Sequence of chain 1.A:
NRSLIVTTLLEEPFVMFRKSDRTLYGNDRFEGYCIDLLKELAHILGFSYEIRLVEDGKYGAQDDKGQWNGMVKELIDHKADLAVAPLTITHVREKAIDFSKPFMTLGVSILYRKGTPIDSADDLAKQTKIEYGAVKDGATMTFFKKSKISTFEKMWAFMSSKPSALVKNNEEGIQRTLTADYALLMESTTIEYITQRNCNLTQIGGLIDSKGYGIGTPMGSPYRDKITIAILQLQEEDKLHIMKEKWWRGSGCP

A protein and the small-molecule ligand that binds it are described below.
Small molecule (SMILES): CNC(=O)CC[C@H](C[C@H](N)C(=O)O)C(=O)O

Binding-site contacts:
Ligand atom C contacts residue ALA143 of chain 1.A at 3.5 Å (hydrophobic).
Ligand atom OAG contacts residue THR144 of chain 1.A at 3.4 Å (h-bond).
Ligand atom CAA contacts residue TYR217 of chain 1.A at 3.3 Å (hydrophobic).
Ligand atom N contacts residue THR92 of chain 1.A at 2.5 Å (h-bond).
Ligand atom CD1 contacts residue TYR63 of chain 1.A at 3.8 Å (hydrophobic).
Ligand atom CD2 contacts residue THR144 of chain 1.A at 3.6 Å.
Ligand atom OAG contacts residue ALA143 of chain 1.A at 3.3 Å (h-bond).
Ligand atom O contacts residue TYR63 of chain 1.A at 3.3 Å.
Ligand atom O contacts residue ARG97 of chain 1.A at 2.9 Å (salt-bridge).
Ligand atom OXT contacts residue TYR63 of chain 1.A at 3.6 Å.
Ligand atom NAK contacts residue TYR63 of chain 1.A at 3.1 Å (h-bond).
Ligand atom CAA contacts residue PRO90 of chain 1.A at 3.6 Å (hydrophobic).
Ligand atom CAH contacts residue ASN174 of chain 1.A at 3.4 Å.
Ligand atom C contacts residue ARG97 of chain 1.A at 3.5 Å.
Ligand atom C contacts residue THR92 of chain 1.A at 3.6 Å.
Ligand atom CAN contacts residue TYR63 of chain 1.A at 3.8 Å (hydrophobic).
Ligand atom OXT contacts residue LEU91 of chain 1.A at 3.6 Å.
Ligand atom N contacts residue TYR217 of chain 1.A at 3.6 Å.
Ligand atom CAN contacts residue ASN174 of chain 1.A at 3.1 Å.
Ligand atom OAE contacts residue ASN174 of chain 1.A at 3.0 Å (h-bond).
Ligand atom CAH contacts residue GLU15 of chain 1.A at 3.2 Å.
Ligand atom OAG contacts residue GLY142 of chain 1.A at 3.5 Å.
Ligand atom CA contacts residue THR92 of chain 1.A at 3.4 Å.
Ligand atom CG contacts residue GLU191 of chain 1.A at 3.7 Å.
Ligand atom OAE contacts residue THR194 of chain 1.A at 3.7 Å.
Ligand atom N contacts residue PRO90 of chain 1.A at 3.0 Å (h-bond).
Ligand atom N contacts residue GLU191 of chain 1.A at 2.9 Å (salt-bridge).
Ligand atom OAD contacts residue GLU191 of chain 1.A at 3.3 Å.
Ligand atom OXT contacts residue PRO90 of chain 1.A at 3.8 Å.
Ligand atom OXT contacts residue THR92 of chain 1.A at 2.7 Å (h-bond).
Ligand atom CAA contacts residue THR194 of chain 1.A at 3.2 Å.
Ligand atom CA contacts residue GLU191 of chain 1.A at 3.7 Å.
Ligand atom O contacts residue ALA143 of chain 1.A at 2.7 Å (h-bond).
Ligand atom O contacts residue GLY142 of chain 1.A at 3.2 Å.
Ligand atom OAD contacts residue THR144 of chain 1.A at 2.8 Å (h-bond).
Ligand atom CB contacts residue TYR63 of chain 1.A at 3.5 Å (hydrophobic).
Ligand atom NAK contacts residue GLU15 of chain 1.A at 3.6 Å (salt-bridge).
Ligand atom CAH contacts residue TYR63 of chain 1.A at 3.4 Å (hydrophobic).
Ligand atom OXT contacts residue ARG97 of chain 1.A at 2.9 Å (salt-bridge).
Ligand atom C contacts residue TYR63 of chain 1.A at 3.6 Å (hydrophobic).